Sequence of chain 1.A:
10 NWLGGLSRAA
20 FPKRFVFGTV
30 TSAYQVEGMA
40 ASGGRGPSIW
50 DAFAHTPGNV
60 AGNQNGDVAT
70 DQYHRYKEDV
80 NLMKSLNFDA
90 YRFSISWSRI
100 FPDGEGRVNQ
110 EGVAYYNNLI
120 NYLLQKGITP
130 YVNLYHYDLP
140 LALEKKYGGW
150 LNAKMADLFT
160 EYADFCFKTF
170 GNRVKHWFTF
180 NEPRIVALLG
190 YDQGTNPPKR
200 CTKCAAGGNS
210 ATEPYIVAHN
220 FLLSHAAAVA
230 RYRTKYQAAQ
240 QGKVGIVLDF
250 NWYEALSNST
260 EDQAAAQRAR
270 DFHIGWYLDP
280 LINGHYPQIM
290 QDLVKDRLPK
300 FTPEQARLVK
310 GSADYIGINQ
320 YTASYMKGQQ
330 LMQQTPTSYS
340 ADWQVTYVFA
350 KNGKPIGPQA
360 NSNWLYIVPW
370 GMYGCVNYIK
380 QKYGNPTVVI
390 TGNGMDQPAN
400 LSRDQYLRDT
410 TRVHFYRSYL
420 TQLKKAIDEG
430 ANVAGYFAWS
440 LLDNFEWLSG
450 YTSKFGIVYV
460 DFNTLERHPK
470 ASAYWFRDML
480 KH

Binding-site contacts:
Ligand atom O2 contacts residue ASN318 of chain 1.A at 3.5 Å (h-bond).
Ligand atom O6 contacts residue GLU445 of chain 1.A at 2.6 Å (salt-bridge).
Ligand atom O3 contacts residue GLN192 of chain 1.A at 3.7 Å.
Ligand atom O6 contacts residue ASN250 of chain 1.A at 3.1 Å (h-bond).
Ligand atom O3 contacts residue ASN250 of chain 1.A at 2.6 Å (h-bond).
Ligand atom C4 contacts residue GLU445 of chain 1.A at 3.6 Å.
Ligand atom O4 contacts residue TRP446 of chain 1.A at 3.8 Å.
Ligand atom O2 contacts residue GLU181 of chain 1.A at 2.6 Å (salt-bridge).
Ligand atom C5 contacts residue TYR346 of chain 1.A at 3.6 Å (hydrophobic).
Ligand atom C3 contacts residue TYR346 of chain 1.A at 3.8 Å (hydrophobic).
Ligand atom C5 contacts residue TYR320 of chain 1.A at 3.6 Å (hydrophobic).
Ligand atom O3 contacts residue TRP438 of chain 1.A at 3.7 Å.
Ligand atom O6 contacts residue TRP363 of chain 1.A at 3.5 Å.
Ligand atom O4 contacts residue GLU445 of chain 1.A at 2.5 Å (salt-bridge).
Ligand atom C6 contacts residue TYR320 of chain 1.A at 3.5 Å (hydrophobic).
Ligand atom C5 contacts residue GLU181 of chain 1.A at 3.7 Å.
Ligand atom O3 contacts residue GLU445 of chain 1.A at 3.6 Å (salt-bridge).
Ligand atom O3 contacts residue HIS135 of chain 1.A at 3.0 Å (h-bond).
Ligand atom O4 contacts residue TRP363 of chain 1.A at 3.6 Å.
Ligand atom O2 contacts residue HIS135 of chain 1.A at 3.7 Å.
Ligand atom O3 contacts residue GLN34 of chain 1.A at 2.8 Å (h-bond).
Ligand atom C6 contacts residue GLU181 of chain 1.A at 3.2 Å.
Ligand atom C3 contacts residue TRP438 of chain 1.A at 3.7 Å (hydrophobic).
Ligand atom C5 contacts residue TRP438 of chain 1.A at 3.6 Å (hydrophobic).
Ligand atom C6 contacts residue GLU445 of chain 1.A at 3.3 Å.
Ligand atom C2 contacts residue GLU181 of chain 1.A at 2.9 Å.
Ligand atom C6 contacts residue PHE454 of chain 1.A at 3.4 Å (hydrophobic).
Ligand atom O6 contacts residue TYR320 of chain 1.A at 3.7 Å.
Ligand atom O2 contacts residue ASN180 of chain 1.A at 3.3 Å (h-bond).
Ligand atom C2 contacts residue TRP363 of chain 1.A at 3.7 Å (hydrophobic).
Ligand atom O3 contacts residue LEU187 of chain 1.A at 3.7 Å.
Ligand atom C1 contacts residue GLU181 of chain 1.A at 3.2 Å.
Ligand atom C1 contacts residue TYR346 of chain 1.A at 3.8 Å (hydrophobic).
Ligand atom C3 contacts residue TRP363 of chain 1.A at 3.8 Å (hydrophobic).
Ligand atom O4 contacts residue TRP438 of chain 1.A at 3.1 Å.
Ligand atom O3 contacts residue TRP446 of chain 1.A at 3.0 Å (h-bond).
Ligand atom O4 contacts residue GLN34 of chain 1.A at 3.0 Å (h-bond).
Ligand atom O5 contacts residue TRP363 of chain 1.A at 3.8 Å.
Ligand atom O5 contacts residue TYR320 of chain 1.A at 3.0 Å (h-bond).
Ligand atom O4 contacts residue GLU181 of chain 1.A at 3.0 Å (salt-bridge).

The small molecule below binds the protein below.
Small molecule (SMILES): OC[C@H]1O[C@@H](O[C@H]2[C@H](O)[C@@H](O)[C@H](O[C@H]3[C@H](O)[C@@H](O)[C@H](O[C@H]4[C@H](O)[C@@H](O)[C@H](O)O[C@@H]4CO)O[C@@H]3CO)O[C@@H]2CO)[C@H](O)[C@@H](O)[C@@H]1O